Binding-site contacts:
Ligand atom C1 contacts residue VAL43 of chain 1.MA at 4.0 Å (hydrophobic).
Ligand atom C1 contacts residue VAL35 of chain 1.AB at 3.8 Å (hydrophobic).
Ligand atom C3 contacts residue MET38 of chain 1.BB at 3.4 Å (hydrophobic).
Ligand atom O1 contacts residue LYS44 of chain 1.MA at 3.6 Å.
Ligand atom C2 contacts residue LYS44 of chain 1.MA at 4.3 Å.
Ligand atom O5 contacts residue MET39 of chain 1.BB at 3.3 Å (h-bond).
Ligand atom C2 contacts residue VAL43 of chain 1.MA at 3.4 Å (hydrophobic).
Ligand atom O4 contacts residue MET38 of chain 1.BB at 3.7 Å.
Ligand atom P1 contacts residue LYS44 of chain 1.MA at 4.1 Å.
Ligand atom O3 contacts residue VAL32 of chain 1.AB at 3.4 Å.
Ligand atom O2 contacts residue MET38 of chain 1.BB at 3.9 Å.
Ligand atom O5 contacts residue LYS44 of chain 1.MA at 3.3 Å.
Ligand atom O1 contacts residue VAL43 of chain 1.MA at 3.1 Å (h-bond).
Ligand atom C2 contacts residue VAL35 of chain 1.AB at 4.3 Å (hydrophobic).
Ligand atom C1 contacts residue VAL32 of chain 1.AB at 4.0 Å (hydrophobic).
Ligand atom O6 contacts residue LYS44 of chain 1.MA at 4.4 Å.
Ligand atom C2 contacts residue VAL32 of chain 1.AB at 4.1 Å (hydrophobic).
Ligand atom O2 contacts residue MET39 of chain 1.BB at 4.0 Å.
Ligand atom C3 contacts residue MET39 of chain 1.BB at 3.7 Å (hydrophobic).
Ligand atom P1 contacts residue MET38 of chain 1.BB at 3.7 Å.
Ligand atom C4 contacts residue MET39 of chain 1.BB at 4.1 Å (hydrophobic).
Ligand atom O3 contacts residue MET38 of chain 1.BB at 2.8 Å (h-bond).
Ligand atom O2 contacts residue LYS44 of chain 1.MA at 3.3 Å.

Sequence of chain 1.AB:
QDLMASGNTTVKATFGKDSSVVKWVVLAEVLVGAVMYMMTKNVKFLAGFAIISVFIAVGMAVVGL

Sequence of chain 1.BB:
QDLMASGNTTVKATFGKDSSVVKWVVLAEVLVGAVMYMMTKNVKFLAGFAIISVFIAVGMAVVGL

This small molecule binds to this protein.
Small molecule (SMILES): CCOP(=O)(O)OC[C@H](O)CO

Sequence of chain 1.MA:
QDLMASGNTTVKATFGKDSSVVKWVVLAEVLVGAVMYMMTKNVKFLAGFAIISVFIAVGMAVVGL